Sequence of chain 1.D:
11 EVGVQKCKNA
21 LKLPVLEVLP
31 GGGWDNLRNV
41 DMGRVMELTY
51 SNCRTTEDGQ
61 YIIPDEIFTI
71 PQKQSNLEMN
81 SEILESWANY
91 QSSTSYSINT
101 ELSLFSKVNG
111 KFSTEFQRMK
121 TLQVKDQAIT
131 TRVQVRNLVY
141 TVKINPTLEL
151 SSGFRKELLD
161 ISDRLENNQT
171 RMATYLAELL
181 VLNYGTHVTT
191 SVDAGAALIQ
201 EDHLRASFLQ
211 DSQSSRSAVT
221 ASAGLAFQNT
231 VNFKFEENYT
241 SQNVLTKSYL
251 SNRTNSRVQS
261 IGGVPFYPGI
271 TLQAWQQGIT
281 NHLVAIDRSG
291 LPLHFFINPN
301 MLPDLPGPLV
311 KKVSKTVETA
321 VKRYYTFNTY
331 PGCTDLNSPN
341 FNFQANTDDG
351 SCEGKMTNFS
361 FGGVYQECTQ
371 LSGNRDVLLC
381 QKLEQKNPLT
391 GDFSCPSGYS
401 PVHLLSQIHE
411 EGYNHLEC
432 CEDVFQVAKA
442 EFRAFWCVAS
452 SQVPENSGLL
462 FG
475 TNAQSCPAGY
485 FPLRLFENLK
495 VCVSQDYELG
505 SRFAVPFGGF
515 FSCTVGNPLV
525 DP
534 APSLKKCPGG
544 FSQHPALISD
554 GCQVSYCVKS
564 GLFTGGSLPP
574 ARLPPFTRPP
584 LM

This small molecule binds to this protein.
Small molecule (SMILES): CC(=O)N[C@H]1[C@H](O[C@H]2[C@H](O)[C@@H](NC(C)=O)CO[C@@H]2CO)O[C@H](CO)[C@@H](O)[C@@H]1O

Binding-site contacts:
Ligand atom C5 contacts residue ASN252 of chain 1.D at 3.6 Å.
Ligand atom C4 contacts residue ASN252 of chain 1.D at 4.3 Å.
Ligand atom C7 contacts residue ASN252 of chain 1.D at 4.1 Å.
Ligand atom C7 contacts residue ASP211 of chain 1.D at 4.4 Å.
Ligand atom C1 contacts residue ASN252 of chain 1.D at 1.4 Å.
Ligand atom C2 contacts residue ASN252 of chain 1.D at 2.6 Å.
Ligand atom O6 contacts residue SER207 of chain 1.D at 4.2 Å.
Ligand atom O7 contacts residue SER251 of chain 1.D at 2.9 Å (h-bond).
Ligand atom O5 contacts residue PHE208 of chain 1.D at 3.7 Å.
Ligand atom C8 contacts residue SER251 of chain 1.D at 4.0 Å.
Ligand atom N2 contacts residue ASN252 of chain 1.D at 3.0 Å (h-bond).
Ligand atom C8 contacts residue ASP211 of chain 1.D at 3.5 Å.
Ligand atom O6 contacts residue ASP211 of chain 1.D at 4.0 Å.
Ligand atom C7 contacts residue SER251 of chain 1.D at 3.5 Å.
Ligand atom C6 contacts residue SER248 of chain 1.D at 4.3 Å.
Ligand atom C6 contacts residue PHE208 of chain 1.D at 3.6 Å (hydrophobic).
Ligand atom O5 contacts residue ASN252 of chain 1.D at 2.3 Å (h-bond).
Ligand atom O6 contacts residue PHE208 of chain 1.D at 3.3 Å.
Ligand atom N2 contacts residue SER251 of chain 1.D at 4.0 Å.
Ligand atom C5 contacts residue PHE208 of chain 1.D at 4.3 Å (hydrophobic).
Ligand atom C3 contacts residue ASN252 of chain 1.D at 3.9 Å.